Sequence of chain 1.B:
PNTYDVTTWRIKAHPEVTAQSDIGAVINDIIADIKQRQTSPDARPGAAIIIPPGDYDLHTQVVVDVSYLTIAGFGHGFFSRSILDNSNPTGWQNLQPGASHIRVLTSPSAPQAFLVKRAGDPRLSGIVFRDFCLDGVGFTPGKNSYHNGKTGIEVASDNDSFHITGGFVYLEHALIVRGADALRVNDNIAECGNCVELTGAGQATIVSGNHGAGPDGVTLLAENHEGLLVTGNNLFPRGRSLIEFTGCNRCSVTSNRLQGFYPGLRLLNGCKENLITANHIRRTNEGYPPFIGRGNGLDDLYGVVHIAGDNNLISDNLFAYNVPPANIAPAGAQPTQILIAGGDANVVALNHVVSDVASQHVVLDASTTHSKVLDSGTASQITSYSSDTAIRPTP

Sequence of chain 1.C:
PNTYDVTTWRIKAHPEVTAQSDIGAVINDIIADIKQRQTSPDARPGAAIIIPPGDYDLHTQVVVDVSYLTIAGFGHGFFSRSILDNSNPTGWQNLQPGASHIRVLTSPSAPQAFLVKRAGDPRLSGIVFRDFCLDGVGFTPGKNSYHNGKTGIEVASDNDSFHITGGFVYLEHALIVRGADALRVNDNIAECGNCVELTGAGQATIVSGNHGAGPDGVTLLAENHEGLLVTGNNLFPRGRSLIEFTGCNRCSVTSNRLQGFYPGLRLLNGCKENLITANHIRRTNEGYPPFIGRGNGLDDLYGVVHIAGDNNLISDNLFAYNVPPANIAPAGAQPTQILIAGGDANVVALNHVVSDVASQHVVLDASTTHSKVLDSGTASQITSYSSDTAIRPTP

This small molecule binds to this protein.
Small molecule (SMILES): OC[C@H]1O[C@@](CO)(OC[C@@]2(O)O[C@H](CO)[C@@H](O)[C@@H]2O)[C@@H](O)[C@@H]1O

Binding-site contacts:
Ligand atom O4 contacts residue ASP193 of chain 1.B at 2.7 Å (salt-bridge).
Ligand atom O6 contacts residue ARG252 of chain 1.C at 4.3 Å.
Ligand atom O6 contacts residue GLN216 of chain 1.B at 4.3 Å.
Ligand atom O1 contacts residue SER93 of chain 1.C at 2.7 Å (h-bond).
Ligand atom O4 contacts residue GLN216 of chain 1.B at 3.8 Å.
Ligand atom C4 contacts residue GLN216 of chain 1.B at 4.4 Å.
Ligand atom O1 contacts residue GLU204 of chain 1.C at 4.3 Å.
Ligand atom O4 contacts residue PHE250 of chain 1.C at 3.9 Å.
Ligand atom C1 contacts residue GLU204 of chain 1.C at 4.2 Å.
Ligand atom C4 contacts residue ASP193 of chain 1.B at 3.7 Å.
Ligand atom C3 contacts residue ARG252 of chain 1.C at 4.5 Å.
Ligand atom C1 contacts residue ILE94 of chain 1.C at 4.2 Å (hydrophobic).
Ligand atom O1 contacts residue ARG252 of chain 1.C at 3.3 Å (salt-bridge).
Ligand atom O6 contacts residue PHE275 of chain 1.C at 3.6 Å.
Ligand atom O5 contacts residue ARG252 of chain 1.C at 3.6 Å.
Ligand atom C6 contacts residue GLN216 of chain 1.B at 4.1 Å.
Ligand atom O3 contacts residue ASP193 of chain 1.B at 2.6 Å (salt-bridge).
Ligand atom C2 contacts residue GLU204 of chain 1.C at 4.3 Å.
Ligand atom O1 contacts residue TYR303 of chain 1.C at 3.8 Å.
Ligand atom C5 contacts residue ARG252 of chain 1.C at 4.0 Å.
Ligand atom O6 contacts residue PRO251 of chain 1.C at 2.5 Å.
Ligand atom C4 contacts residue PHE250 of chain 1.C at 4.2 Å (hydrophobic).
Ligand atom C1 contacts residue ARG252 of chain 1.C at 4.4 Å.
Ligand atom C6 contacts residue PHE250 of chain 1.C at 4.5 Å (hydrophobic).
Ligand atom C6 contacts residue PRO251 of chain 1.C at 3.2 Å (hydrophobic).
Ligand atom C3 contacts residue ASP193 of chain 1.B at 3.9 Å.
Ligand atom O1 contacts residue PHE306 of chain 1.C at 4.2 Å.
Ligand atom O4 contacts residue GLY226 of chain 1.C at 4.2 Å.
Ligand atom O3 contacts residue ARG134 of chain 1.B at 4.0 Å.
Ligand atom C3 contacts residue GLU204 of chain 1.C at 3.6 Å.
Ligand atom C1 contacts residue TYR303 of chain 1.C at 3.9 Å (hydrophobic).
Ligand atom C1 contacts residue SER93 of chain 1.C at 3.8 Å.
Ligand atom C5 contacts residue PRO251 of chain 1.C at 4.0 Å (hydrophobic).
Ligand atom O4 contacts residue PRO251 of chain 1.C at 3.2 Å (h-bond).
Ligand atom O3 contacts residue GLU204 of chain 1.C at 2.6 Å (salt-bridge).
Ligand atom C4 contacts residue PRO251 of chain 1.C at 4.1 Å (hydrophobic).